Binding-site contacts:
Ligand atom C9 contacts residue ASN117 of chain 1.B at 3.9 Å.
Ligand atom C3 contacts residue GLY259 of chain 1.B at 3.5 Å.
Ligand atom C9 contacts residue GLY259 of chain 1.B at 3.8 Å.
Ligand atom C8 contacts residue ASN117 of chain 1.B at 4.0 Å.
Ligand atom F14 contacts residue ASN117 of chain 1.B at 3.8 Å.
Ligand atom O11 contacts residue PHE262 of chain 1.B at 4.1 Å.
Ligand atom N1 contacts residue GLY259 of chain 1.B at 4.2 Å.
Ligand atom F14 contacts residue ACT1 of chain 1.E at 3.8 Å.
Ligand atom C10 contacts residue ARG119 of chain 1.B at 3.8 Å.
Ligand atom C2 contacts residue ARG119 of chain 1.B at 3.7 Å.
Ligand atom C7 contacts residue SER101 of chain 1.B at 4.4 Å.
Ligand atom F14 contacts residue HIS115 of chain 1.B at 2.8 Å.
Ligand atom C9 contacts residue ARG119 of chain 1.B at 4.1 Å.
Ligand atom C6 contacts residue ASN117 of chain 1.B at 3.3 Å.
Ligand atom O12 contacts residue ARG119 of chain 1.B at 3.6 Å.
Ligand atom C2 contacts residue GLY259 of chain 1.B at 3.7 Å.
Ligand atom C8 contacts residue ARG119 of chain 1.B at 4.1 Å.
Ligand atom C5 contacts residue HIS115 of chain 1.B at 4.1 Å.
Ligand atom C5 contacts residue ASN117 of chain 1.B at 3.5 Å.
Ligand atom C10 contacts residue GLY259 of chain 1.B at 4.2 Å.
Ligand atom C3 contacts residue ARG119 of chain 1.B at 3.9 Å.
Ligand atom C4 contacts residue ASN117 of chain 1.B at 3.7 Å.
Ligand atom N1 contacts residue ARG119 of chain 1.B at 3.7 Å.
Ligand atom O11 contacts residue ARG119 of chain 1.B at 4.2 Å.
Ligand atom C6 contacts residue SER101 of chain 1.B at 3.3 Å.
Ligand atom C7 contacts residue ASN117 of chain 1.B at 3.7 Å.
Ligand atom C8 contacts residue GLY259 of chain 1.B at 4.2 Å.
Ligand atom O12 contacts residue ASP197 of chain 1.B at 4.2 Å.
Ligand atom C4 contacts residue GLY259 of chain 1.B at 4.4 Å.
Ligand atom F14 contacts residue SER101 of chain 1.B at 3.5 Å.
Ligand atom C5 contacts residue SER101 of chain 1.B at 3.8 Å.

Sequence of chain 1.B:
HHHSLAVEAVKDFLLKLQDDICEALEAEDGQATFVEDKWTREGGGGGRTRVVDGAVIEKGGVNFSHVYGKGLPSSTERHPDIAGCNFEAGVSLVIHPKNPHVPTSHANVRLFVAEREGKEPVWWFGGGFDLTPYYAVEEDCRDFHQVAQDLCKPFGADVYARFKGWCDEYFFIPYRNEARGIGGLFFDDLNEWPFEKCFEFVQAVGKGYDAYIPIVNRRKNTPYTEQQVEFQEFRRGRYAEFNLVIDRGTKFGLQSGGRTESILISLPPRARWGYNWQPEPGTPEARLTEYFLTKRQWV

This small molecule binds to this protein.
Small molecule (SMILES): O=C(O)c1cc2cc(F)ccc2[nH]1